This protein binds this small molecule.
Small molecule (SMILES): OC[C@H]1O[C@@H](O)[C@H](O)[C@@H](O)[C@@H]1O

Binding-site contacts:
Ligand atom O6 contacts residue GLN19 of chain 1.E at 4.3 Å.
Ligand atom O4 contacts residue PRO21 of chain 1.E at 4.1 Å.
Ligand atom O2 contacts residue PRO54 of chain 1.B at 4.3 Å.
Ligand atom C4 contacts residue PRO21 of chain 1.E at 4.0 Å (hydrophobic).
Ligand atom O3 contacts residue GLN60 of chain 1.B at 4.5 Å.
Ligand atom C6 contacts residue ARG18 of chain 1.E at 4.1 Å.
Ligand atom O1 contacts residue GLU30 of chain 1.B at 4.4 Å.
Ligand atom O3 contacts residue VAL63 of chain 1.B at 4.5 Å.
Ligand atom O2 contacts residue VAL40 of chain 1.B at 4.3 Å.
Ligand atom C6 contacts residue GLN19 of chain 1.E at 3.5 Å.
Ligand atom O3 contacts residue PHE24 of chain 1.E at 4.3 Å.
Ligand atom O5 contacts residue ARG18 of chain 1.E at 4.3 Å.
Ligand atom O4 contacts residue GLN60 of chain 1.B at 4.5 Å.

Sequence of chain 1.E:
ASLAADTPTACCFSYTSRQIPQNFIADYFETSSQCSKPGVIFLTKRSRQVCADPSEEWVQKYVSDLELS

Sequence of chain 1.B:
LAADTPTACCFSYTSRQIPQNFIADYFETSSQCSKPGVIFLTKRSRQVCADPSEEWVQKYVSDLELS